Sequence of chain 1.A:
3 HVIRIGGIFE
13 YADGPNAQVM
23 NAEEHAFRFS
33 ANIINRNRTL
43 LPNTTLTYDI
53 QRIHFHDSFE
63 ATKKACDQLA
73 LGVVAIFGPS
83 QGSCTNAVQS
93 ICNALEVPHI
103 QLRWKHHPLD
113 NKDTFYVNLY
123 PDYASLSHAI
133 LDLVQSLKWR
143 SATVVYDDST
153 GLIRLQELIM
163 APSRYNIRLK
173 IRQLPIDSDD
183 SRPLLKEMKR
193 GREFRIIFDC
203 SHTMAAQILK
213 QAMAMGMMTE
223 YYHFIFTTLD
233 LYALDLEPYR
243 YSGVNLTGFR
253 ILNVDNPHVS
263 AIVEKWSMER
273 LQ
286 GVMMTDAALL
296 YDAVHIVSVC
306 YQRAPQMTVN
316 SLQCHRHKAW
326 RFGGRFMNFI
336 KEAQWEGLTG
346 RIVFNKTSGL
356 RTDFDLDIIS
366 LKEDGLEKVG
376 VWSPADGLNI

Binding-site contacts:
Ligand atom O6 contacts residue LEU42 of chain 1.A at 4.1 Å.
Ligand atom N2 contacts residue ASN39 of chain 1.A at 2.6 Å (h-bond).
Ligand atom C8 contacts residue HIS260 of chain 1.A at 4.2 Å.
Ligand atom O3 contacts residue ASN39 of chain 1.A at 4.5 Å.
Ligand atom O7 contacts residue ASN39 of chain 1.A at 2.8 Å (h-bond).
Ligand atom C7 contacts residue HIS260 of chain 1.A at 4.3 Å.
Ligand atom C2 contacts residue ASN39 of chain 1.A at 2.1 Å.
Ligand atom O3 contacts residue HIS260 of chain 1.A at 3.4 Å.
Ligand atom C5 contacts residue THR41 of chain 1.A at 4.4 Å.
Ligand atom C1 contacts residue ASN39 of chain 1.A at 1.4 Å.
Ligand atom C4 contacts residue ASN39 of chain 1.A at 4.0 Å.
Ligand atom O7 contacts residue ILE35 of chain 1.A at 4.0 Å.
Ligand atom C3 contacts residue ASN39 of chain 1.A at 3.6 Å.
Ligand atom C5 contacts residue ASN39 of chain 1.A at 3.6 Å.
Ligand atom C1 contacts residue THR41 of chain 1.A at 4.4 Å.
Ligand atom O5 contacts residue LEU42 of chain 1.A at 3.9 Å.
Ligand atom O6 contacts residue TRP340 of chain 1.A at 3.8 Å.
Ligand atom C8 contacts residue ASN39 of chain 1.A at 4.5 Å.
Ligand atom O5 contacts residue ASN39 of chain 1.A at 2.4 Å (h-bond).
Ligand atom C7 contacts residue ASN39 of chain 1.A at 3.1 Å.

This protein binds this small molecule.
Small molecule (SMILES): CC(=O)N[C@@H]1[C@@H](O)[C@H](O)[C@@H](CO)O[C@H]1O